The protein below binds the small molecule below.
Small molecule (SMILES): O=c1[nH]cnc2nc[nH]c12

Binding-site contacts:
Ligand atom N9 contacts residue PHE220 of chain 2.B at 3.6 Å.
Ligand atom O6 contacts residue SER123 of chain 2.B at 4.3 Å.
Ligand atom C4 contacts residue TYR72 of chain 2.B at 3.1 Å (hydrophobic).
Ligand atom C5 contacts residue TYR72 of chain 2.B at 3.4 Å (hydrophobic).
Ligand atom C2 contacts residue TYR72 of chain 2.B at 3.9 Å (hydrophobic).
Ligand atom N1 contacts residue PHE73 of chain 2.B at 3.7 Å.
Ligand atom C8 contacts residue ASP274 of chain 2.B at 3.7 Å.
Ligand atom N7 contacts residue PHE220 of chain 2.B at 3.3 Å.
Ligand atom C6 contacts residue PHE220 of chain 2.B at 3.3 Å (hydrophobic).
Ligand atom C8 contacts residue TYR72 of chain 2.B at 3.4 Å (hydrophobic).
Ligand atom N9 contacts residue ARG195 of chain 2.B at 3.6 Å.
Ligand atom C8 contacts residue ARG195 of chain 2.B at 3.3 Å.
Ligand atom O6 contacts residue PHE73 of chain 2.B at 3.7 Å.
Ligand atom C5 contacts residue THR191 of chain 2.B at 3.8 Å.
Ligand atom O6 contacts residue PHE220 of chain 2.B at 3.5 Å.
Ligand atom C5 contacts residue PHE220 of chain 2.B at 3.4 Å (hydrophobic).
Ligand atom N7 contacts residue THR191 of chain 2.B at 2.7 Å (h-bond).
Ligand atom C8 contacts residue THR191 of chain 2.B at 3.2 Å.
Ligand atom N1 contacts residue TYR72 of chain 2.B at 4.2 Å.
Ligand atom N3 contacts residue TYR72 of chain 2.B at 3.3 Å.
Ligand atom C2 contacts residue ALA70 of chain 2.B at 4.4 Å (hydrophobic).
Ligand atom C4 contacts residue ASP274 of chain 2.B at 3.6 Å.
Ligand atom N7 contacts residue TYR72 of chain 2.B at 3.5 Å.
Ligand atom C4 contacts residue PHE220 of chain 2.B at 3.6 Å (hydrophobic).
Ligand atom O6 contacts residue THR191 of chain 2.B at 4.0 Å.
Ligand atom O6 contacts residue ARG189 of chain 2.B at 3.5 Å (salt-bridge).
Ligand atom N9 contacts residue TYR72 of chain 2.B at 3.3 Å.
Ligand atom N3 contacts residue PHE220 of chain 2.B at 3.7 Å.
Ligand atom C6 contacts residue TYR72 of chain 2.B at 4.0 Å (hydrophobic).
Ligand atom C8 contacts residue PHE220 of chain 2.B at 3.6 Å (hydrophobic).
Ligand atom C6 contacts residue PHE73 of chain 2.B at 3.8 Å (hydrophobic).
Ligand atom C6 contacts residue THR191 of chain 2.B at 4.3 Å.
Ligand atom C2 contacts residue PHE220 of chain 2.B at 3.6 Å (hydrophobic).
Ligand atom N7 contacts residue ARG195 of chain 2.B at 4.3 Å.
Ligand atom N9 contacts residue ASP274 of chain 2.B at 2.8 Å (salt-bridge).
Ligand atom N3 contacts residue ASP274 of chain 2.B at 3.6 Å.
Ligand atom N1 contacts residue PHE220 of chain 2.B at 3.6 Å.

Sequence of chain 2.B:
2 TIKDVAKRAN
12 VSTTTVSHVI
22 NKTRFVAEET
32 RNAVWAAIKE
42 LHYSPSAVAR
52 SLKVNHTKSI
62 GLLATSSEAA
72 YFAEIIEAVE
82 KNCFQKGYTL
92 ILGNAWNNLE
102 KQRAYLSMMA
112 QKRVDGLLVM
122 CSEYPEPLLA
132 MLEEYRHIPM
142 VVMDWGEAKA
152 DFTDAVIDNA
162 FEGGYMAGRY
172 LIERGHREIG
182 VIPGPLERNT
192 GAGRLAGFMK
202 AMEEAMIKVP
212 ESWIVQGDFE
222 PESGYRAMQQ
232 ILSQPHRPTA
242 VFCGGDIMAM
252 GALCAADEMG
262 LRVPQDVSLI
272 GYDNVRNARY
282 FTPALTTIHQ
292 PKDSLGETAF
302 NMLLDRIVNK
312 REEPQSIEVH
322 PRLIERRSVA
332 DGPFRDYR